Binding-site contacts:
Ligand atom N2 contacts residue ASN153 of chain 1.A at 2.9 Å (h-bond).
Ligand atom C7 contacts residue ASP325 of chain 1.A at 4.2 Å.
Ligand atom C2 contacts residue ASN153 of chain 1.A at 2.4 Å.
Ligand atom O7 contacts residue ASN141 of chain 1.A at 3.6 Å (h-bond).
Ligand atom N2 contacts residue LEU172 of chain 1.A at 4.2 Å.
Ligand atom C7 contacts residue ASN141 of chain 1.A at 4.4 Å.
Ligand atom O4 contacts residue TYR170 of chain 1.A at 4.4 Å.
Ligand atom C7 contacts residue VAL139 of chain 1.A at 4.3 Å (hydrophobic).
Ligand atom O3 contacts residue ASP325 of chain 1.A at 3.0 Å (salt-bridge).
Ligand atom C1 contacts residue ASN153 of chain 1.A at 1.5 Å.
Ligand atom C5 contacts residue TYR170 of chain 1.A at 4.3 Å (hydrophobic).
Ligand atom C8 contacts residue VAL139 of chain 1.A at 3.8 Å (hydrophobic).
Ligand atom C8 contacts residue ASP325 of chain 1.A at 3.4 Å.
Ligand atom C3 contacts residue ASN153 of chain 1.A at 3.7 Å.
Ligand atom N2 contacts residue ASP325 of chain 1.A at 3.8 Å.
Ligand atom C7 contacts residue LEU172 of chain 1.A at 4.2 Å (hydrophobic).
Ligand atom O5 contacts residue ASN153 of chain 1.A at 2.4 Å (h-bond).
Ligand atom C8 contacts residue LEU172 of chain 1.A at 3.6 Å (hydrophobic).
Ligand atom O7 contacts residue ASN153 of chain 1.A at 3.5 Å (h-bond).
Ligand atom C1 contacts residue TYR170 of chain 1.A at 4.1 Å (hydrophobic).
Ligand atom O7 contacts residue VAL139 of chain 1.A at 4.0 Å.
Ligand atom C3 contacts residue ASP325 of chain 1.A at 3.9 Å.
Ligand atom C7 contacts residue ASN153 of chain 1.A at 3.4 Å.
Ligand atom C3 contacts residue TYR170 of chain 1.A at 4.3 Å (hydrophobic).
Ligand atom C5 contacts residue ASN153 of chain 1.A at 3.7 Å.
Ligand atom C4 contacts residue ASN153 of chain 1.A at 4.2 Å.

Sequence of chain 1.A:
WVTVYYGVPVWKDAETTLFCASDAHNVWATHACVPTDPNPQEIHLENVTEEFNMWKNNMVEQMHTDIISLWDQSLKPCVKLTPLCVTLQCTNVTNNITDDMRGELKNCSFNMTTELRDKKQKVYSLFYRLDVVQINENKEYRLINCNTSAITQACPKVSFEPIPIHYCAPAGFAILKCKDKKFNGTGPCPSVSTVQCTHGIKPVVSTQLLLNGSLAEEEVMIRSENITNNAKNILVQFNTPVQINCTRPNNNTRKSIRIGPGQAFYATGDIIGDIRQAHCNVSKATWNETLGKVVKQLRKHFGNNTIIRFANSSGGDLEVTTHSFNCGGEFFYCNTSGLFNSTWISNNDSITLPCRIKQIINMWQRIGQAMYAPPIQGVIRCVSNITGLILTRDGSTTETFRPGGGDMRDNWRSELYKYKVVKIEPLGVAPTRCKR

The protein below binds the small molecule below.
Small molecule (SMILES): CC(=O)N[C@@H]1[C@@H](O)[C@H](O)[C@@H](CO)O[C@H]1O